The protein below binds the small molecule below.
Small molecule (SMILES): Cc1cccc(O)c1

Sequence of chain 1.C:
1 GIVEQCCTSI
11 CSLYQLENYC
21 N

Binding-site contacts:
Ligand atom C5 contacts residue LEU11 of chain 1.D at 3.5 Å (hydrophobic).
Ligand atom C6 contacts residue CYS7 of chain 1.D at 4.0 Å (hydrophobic).
Ligand atom C7 contacts residue LEU16 of chain 1.C at 3.9 Å (hydrophobic).
Ligand atom C1 contacts residue CYS6 of chain 1.C at 3.3 Å (hydrophobic).
Ligand atom C1 contacts residue LEU11 of chain 1.D at 3.7 Å (hydrophobic).
Ligand atom C6 contacts residue CYS6 of chain 1.C at 3.2 Å (hydrophobic).
Ligand atom C2 contacts residue LEU11 of chain 1.D at 4.1 Å (hydrophobic).
Ligand atom C3 contacts residue LEU11 of chain 1.D at 4.1 Å (hydrophobic).
Ligand atom C1 contacts residue CYS11 of chain 1.C at 4.1 Å (hydrophobic).
Ligand atom O1 contacts residue ILE10 of chain 1.C at 3.6 Å.
Ligand atom O1 contacts residue LEU11 of chain 1.D at 4.4 Å.
Ligand atom C2 contacts residue CYS11 of chain 1.C at 3.9 Å (hydrophobic).
Ligand atom C4 contacts residue HIS10 of chain 1.D at 4.2 Å.
Ligand atom C5 contacts residue HIS10 of chain 1.D at 4.2 Å.
Ligand atom O1 contacts residue CYS11 of chain 1.C at 3.0 Å (h-bond).
Ligand atom C6 contacts residue LEU11 of chain 1.D at 3.5 Å (hydrophobic).
Ligand atom O1 contacts residue CYS6 of chain 1.C at 2.6 Å (h-bond).
Ligand atom C5 contacts residue CYS7 of chain 1.D at 4.2 Å (hydrophobic).
Ligand atom C7 contacts residue ALA14 of chain 1.D at 3.7 Å (hydrophobic).
Ligand atom C7 contacts residue LEU17 of chain 2.B at 3.5 Å (hydrophobic).
Ligand atom C4 contacts residue LEU11 of chain 1.D at 3.8 Å (hydrophobic).
Ligand atom O1 contacts residue SER9 of chain 1.C at 3.9 Å.

Sequence of chain 1.D:
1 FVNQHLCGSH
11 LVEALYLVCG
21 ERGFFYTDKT

Sequence of chain 2.B:
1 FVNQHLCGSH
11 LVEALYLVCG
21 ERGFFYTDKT